Sequence of chain 3.A:
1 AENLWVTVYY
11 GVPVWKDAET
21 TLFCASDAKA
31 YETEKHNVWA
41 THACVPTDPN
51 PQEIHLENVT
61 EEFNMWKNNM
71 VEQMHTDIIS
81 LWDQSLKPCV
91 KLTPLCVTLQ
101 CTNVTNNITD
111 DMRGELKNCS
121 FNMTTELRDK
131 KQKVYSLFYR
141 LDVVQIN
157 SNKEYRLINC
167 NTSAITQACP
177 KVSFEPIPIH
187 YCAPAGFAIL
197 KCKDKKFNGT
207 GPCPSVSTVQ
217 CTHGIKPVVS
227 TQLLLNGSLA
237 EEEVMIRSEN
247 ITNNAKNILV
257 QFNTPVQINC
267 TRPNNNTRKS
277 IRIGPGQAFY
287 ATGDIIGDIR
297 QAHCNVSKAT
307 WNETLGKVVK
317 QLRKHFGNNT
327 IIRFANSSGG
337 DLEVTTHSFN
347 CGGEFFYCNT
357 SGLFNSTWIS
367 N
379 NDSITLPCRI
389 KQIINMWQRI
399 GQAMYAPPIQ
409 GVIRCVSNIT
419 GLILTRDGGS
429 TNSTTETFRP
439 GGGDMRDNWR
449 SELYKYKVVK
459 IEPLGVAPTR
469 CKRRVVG

Binding-site contacts:
Ligand atom C1 contacts residue ILE292 of chain 3.A at 3.9 Å (hydrophobic).
Ligand atom C4 contacts residue ASN271 of chain 3.A at 4.3 Å.
Ligand atom C3 contacts residue ASN271 of chain 3.A at 3.8 Å.
Ligand atom C1 contacts residue ASN271 of chain 3.A at 1.5 Å.
Ligand atom C5 contacts residue ASN271 of chain 3.A at 3.7 Å.
Ligand atom C7 contacts residue ASN271 of chain 3.A at 3.8 Å.
Ligand atom O7 contacts residue ASN271 of chain 3.A at 4.2 Å.
Ligand atom C6 contacts residue ILE292 of chain 3.A at 4.4 Å (hydrophobic).
Ligand atom O5 contacts residue ILE292 of chain 3.A at 3.4 Å.
Ligand atom O6 contacts residue ILE292 of chain 3.A at 3.3 Å.
Ligand atom C2 contacts residue ASN271 of chain 3.A at 2.5 Å.
Ligand atom O5 contacts residue ASN271 of chain 3.A at 2.4 Å (h-bond).
Ligand atom C5 contacts residue ILE292 of chain 3.A at 4.3 Å (hydrophobic).
Ligand atom N2 contacts residue ASN271 of chain 3.A at 2.9 Å (h-bond).

This small molecule binds to this protein.
Small molecule (SMILES): CC(=O)N[C@H]1[C@H](O[C@H]2[C@H](O)[C@@H](NC(C)=O)CO[C@@H]2CO)O[C@H](CO)[C@@H](O)[C@@H]1O